Sequence of chain 1.C:
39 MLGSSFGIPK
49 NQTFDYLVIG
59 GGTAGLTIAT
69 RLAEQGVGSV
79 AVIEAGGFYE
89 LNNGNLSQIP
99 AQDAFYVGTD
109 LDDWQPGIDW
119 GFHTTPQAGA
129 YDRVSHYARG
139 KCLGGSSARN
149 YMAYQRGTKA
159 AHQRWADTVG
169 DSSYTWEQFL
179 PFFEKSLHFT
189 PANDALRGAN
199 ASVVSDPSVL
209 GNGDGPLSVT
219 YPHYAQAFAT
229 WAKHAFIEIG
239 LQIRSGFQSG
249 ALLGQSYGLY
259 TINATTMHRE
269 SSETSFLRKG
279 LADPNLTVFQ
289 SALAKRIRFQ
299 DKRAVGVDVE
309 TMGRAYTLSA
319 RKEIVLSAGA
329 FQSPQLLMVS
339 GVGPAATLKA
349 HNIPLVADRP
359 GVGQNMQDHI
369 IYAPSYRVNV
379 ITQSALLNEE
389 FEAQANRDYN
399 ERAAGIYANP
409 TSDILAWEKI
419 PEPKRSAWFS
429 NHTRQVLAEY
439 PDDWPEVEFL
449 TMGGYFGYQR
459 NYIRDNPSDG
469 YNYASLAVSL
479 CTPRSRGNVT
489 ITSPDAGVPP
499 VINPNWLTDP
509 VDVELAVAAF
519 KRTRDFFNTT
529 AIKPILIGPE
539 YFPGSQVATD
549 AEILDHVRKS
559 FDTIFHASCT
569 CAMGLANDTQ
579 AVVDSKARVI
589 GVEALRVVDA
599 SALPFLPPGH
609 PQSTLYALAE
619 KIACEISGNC

Sequence of chain 1.B:
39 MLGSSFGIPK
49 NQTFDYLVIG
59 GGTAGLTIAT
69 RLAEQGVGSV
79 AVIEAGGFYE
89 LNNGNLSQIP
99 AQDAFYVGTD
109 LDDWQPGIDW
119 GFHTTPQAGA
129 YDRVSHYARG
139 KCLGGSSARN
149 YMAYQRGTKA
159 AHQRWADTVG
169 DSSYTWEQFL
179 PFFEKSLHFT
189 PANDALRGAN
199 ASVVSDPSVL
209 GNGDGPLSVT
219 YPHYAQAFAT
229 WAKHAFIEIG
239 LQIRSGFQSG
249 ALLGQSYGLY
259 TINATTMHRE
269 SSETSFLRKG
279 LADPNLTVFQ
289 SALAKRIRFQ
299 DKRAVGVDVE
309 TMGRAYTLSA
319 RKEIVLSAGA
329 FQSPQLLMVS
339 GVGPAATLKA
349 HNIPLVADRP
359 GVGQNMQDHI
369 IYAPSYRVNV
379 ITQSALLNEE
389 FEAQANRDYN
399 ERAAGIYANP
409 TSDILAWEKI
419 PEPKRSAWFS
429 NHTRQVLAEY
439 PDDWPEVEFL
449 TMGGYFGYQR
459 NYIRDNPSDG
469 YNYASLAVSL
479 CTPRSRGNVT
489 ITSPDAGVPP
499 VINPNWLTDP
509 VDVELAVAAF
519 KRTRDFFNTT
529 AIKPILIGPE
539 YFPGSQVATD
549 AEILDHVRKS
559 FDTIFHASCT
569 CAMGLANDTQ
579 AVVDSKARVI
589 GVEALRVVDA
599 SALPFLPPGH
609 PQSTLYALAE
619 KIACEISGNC

The small molecule below binds the protein below.
Small molecule (SMILES): CC(=O)N[C@H]1[C@H](O[C@H]2[C@H](O)[C@@H](NC(C)=O)CO[C@@H]2CO)O[C@H](CO)[C@@H](O[C@H]2O[C@H](CO)[C@@H](O)[C@H](O)[C@@H]2O)[C@@H]1O

Binding-site contacts:
Ligand atom N2 contacts residue ASN394 of chain 1.B at 3.5 Å (h-bond).
Ligand atom N2 contacts residue ASN93 of chain 1.B at 3.0 Å (h-bond).
Ligand atom O5 contacts residue PRO282 of chain 1.C at 4.4 Å.
Ligand atom C8 contacts residue ASN394 of chain 1.B at 3.4 Å.
Ligand atom C7 contacts residue ASN93 of chain 1.B at 3.7 Å.
Ligand atom C2 contacts residue ASN394 of chain 1.B at 4.2 Å.
Ligand atom O5 contacts residue ASN93 of chain 1.B at 2.4 Å (h-bond).
Ligand atom C6 contacts residue SER42 of chain 1.C at 3.1 Å.
Ligand atom C5 contacts residue ASN93 of chain 1.B at 3.7 Å.
Ligand atom C7 contacts residue ILE97 of chain 1.B at 4.0 Å (hydrophobic).
Ligand atom C6 contacts residue PRO282 of chain 1.C at 4.1 Å (hydrophobic).
Ligand atom C6 contacts residue PEG1 of chain 1.GA at 4.0 Å.
Ligand atom C2 contacts residue SER42 of chain 1.C at 3.7 Å.
Ligand atom C3 contacts residue ASN93 of chain 1.B at 3.8 Å.
Ligand atom C1 contacts residue SER42 of chain 1.C at 3.6 Å.
Ligand atom C5 contacts residue PRO282 of chain 1.C at 4.4 Å (hydrophobic).
Ligand atom O7 contacts residue ASN398 of chain 1.B at 3.0 Å (h-bond).
Ligand atom N2 contacts residue ILE97 of chain 1.B at 3.9 Å.
Ligand atom O7 contacts residue ASN394 of chain 1.B at 3.7 Å.
Ligand atom C4 contacts residue ASN93 of chain 1.B at 4.3 Å.
Ligand atom O7 contacts residue SER42 of chain 1.C at 3.9 Å.
Ligand atom C8 contacts residue ILE97 of chain 1.B at 3.7 Å (hydrophobic).
Ligand atom C7 contacts residue ASN394 of chain 1.B at 3.4 Å.
Ligand atom C1 contacts residue ASN93 of chain 1.B at 1.5 Å.
Ligand atom N2 contacts residue SER42 of chain 1.C at 4.5 Å.
Ligand atom C6 contacts residue ASN93 of chain 1.B at 4.4 Å.
Ligand atom C2 contacts residue ASN93 of chain 1.B at 2.5 Å.
Ligand atom O6 contacts residue SER42 of chain 1.C at 2.9 Å (h-bond).
Ligand atom C6 contacts residue PRO282 of chain 1.C at 4.0 Å (hydrophobic).
Ligand atom C5 contacts residue SER42 of chain 1.C at 4.4 Å.
Ligand atom C7 contacts residue ASN398 of chain 1.B at 3.7 Å.
Ligand atom C8 contacts residue ASN398 of chain 1.B at 3.9 Å.
Ligand atom O3 contacts residue ASN394 of chain 1.B at 2.8 Å (h-bond).
Ligand atom C3 contacts residue ASN394 of chain 1.B at 3.6 Å.
Ligand atom C8 contacts residue TYR405 of chain 1.B at 4.1 Å (hydrophobic).
Ligand atom O7 contacts residue ASN93 of chain 1.B at 3.9 Å.
Ligand atom O5 contacts residue ASN283 of chain 1.C at 4.5 Å.
Ligand atom C8 contacts residue TYR397 of chain 1.B at 4.1 Å (hydrophobic).
Ligand atom O5 contacts residue SER42 of chain 1.C at 4.1 Å.